Sequence of chain 1.A:
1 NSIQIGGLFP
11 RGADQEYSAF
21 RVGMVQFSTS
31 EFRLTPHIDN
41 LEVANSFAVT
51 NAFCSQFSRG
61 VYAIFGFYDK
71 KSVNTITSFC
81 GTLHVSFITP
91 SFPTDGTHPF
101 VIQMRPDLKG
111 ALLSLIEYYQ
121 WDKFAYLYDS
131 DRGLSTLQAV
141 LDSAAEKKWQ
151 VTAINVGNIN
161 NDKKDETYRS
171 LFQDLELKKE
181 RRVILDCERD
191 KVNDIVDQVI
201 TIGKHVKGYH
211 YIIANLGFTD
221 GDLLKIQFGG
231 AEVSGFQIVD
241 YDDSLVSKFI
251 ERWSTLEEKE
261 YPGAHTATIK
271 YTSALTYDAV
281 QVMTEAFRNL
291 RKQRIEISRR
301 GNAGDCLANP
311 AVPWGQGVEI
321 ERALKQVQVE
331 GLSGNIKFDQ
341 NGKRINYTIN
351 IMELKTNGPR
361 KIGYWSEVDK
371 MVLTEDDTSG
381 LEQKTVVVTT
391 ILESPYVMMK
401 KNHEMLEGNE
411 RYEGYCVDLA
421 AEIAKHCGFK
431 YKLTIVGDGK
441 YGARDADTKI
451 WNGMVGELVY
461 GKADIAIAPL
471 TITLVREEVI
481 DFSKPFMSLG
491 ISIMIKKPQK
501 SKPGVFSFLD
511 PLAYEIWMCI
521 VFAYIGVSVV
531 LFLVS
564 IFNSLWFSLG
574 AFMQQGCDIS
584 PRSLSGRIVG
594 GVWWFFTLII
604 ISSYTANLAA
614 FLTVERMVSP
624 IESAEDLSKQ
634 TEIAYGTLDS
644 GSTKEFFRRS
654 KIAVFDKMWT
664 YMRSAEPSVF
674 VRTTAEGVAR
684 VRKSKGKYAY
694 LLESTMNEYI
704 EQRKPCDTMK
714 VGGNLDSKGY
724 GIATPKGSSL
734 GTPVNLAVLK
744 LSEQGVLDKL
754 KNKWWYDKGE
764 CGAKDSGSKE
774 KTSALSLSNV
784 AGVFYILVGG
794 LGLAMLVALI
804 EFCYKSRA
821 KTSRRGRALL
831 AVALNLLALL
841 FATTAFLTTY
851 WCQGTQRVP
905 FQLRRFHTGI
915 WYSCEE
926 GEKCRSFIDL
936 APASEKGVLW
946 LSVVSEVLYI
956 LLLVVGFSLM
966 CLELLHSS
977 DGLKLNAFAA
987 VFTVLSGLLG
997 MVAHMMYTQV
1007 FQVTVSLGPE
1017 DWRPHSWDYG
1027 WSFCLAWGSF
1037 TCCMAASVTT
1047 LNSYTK

Binding-site contacts:
Ligand atom CAZ contacts residue GLU696 of chain 1.A at 3.7 Å.
Ligand atom OAD contacts residue SER645 of chain 1.A at 2.4 Å (h-bond).
Ligand atom OAA contacts residue LEU470 of chain 1.A at 3.3 Å.
Ligand atom CAZ contacts residue TYR441 of chain 1.A at 3.5 Å (hydrophobic).
Ligand atom CAI contacts residue TYR441 of chain 1.A at 3.4 Å (hydrophobic).
Ligand atom FAH contacts residue TYR441 of chain 1.A at 2.9 Å.
Ligand atom OAC contacts residue SER645 of chain 1.A at 3.3 Å (h-bond).
Ligand atom OAA contacts residue ARG476 of chain 1.A at 2.3 Å (salt-bridge).
Ligand atom CAM contacts residue GLU696 of chain 1.A at 3.7 Å.
Ligand atom CAJ contacts residue TYR723 of chain 1.A at 3.2 Å (hydrophobic).
Ligand atom OAQ contacts residue THR677 of chain 1.A at 3.1 Å (h-bond).
Ligand atom CAW contacts residue TYR441 of chain 1.A at 3.5 Å (hydrophobic).
Ligand atom CAS contacts residue TYR441 of chain 1.A at 3.3 Å (hydrophobic).
Ligand atom CAT contacts residue ARG476 of chain 1.A at 3.4 Å.
Ligand atom FAG contacts residue PRO469 of chain 1.A at 3.4 Å.
Ligand atom CAT contacts residue THR471 of chain 1.A at 3.3 Å.
Ligand atom FAG contacts residue TYR441 of chain 1.A at 3.8 Å.
Ligand atom OAE contacts residue SER645 of chain 1.A at 2.8 Å (h-bond).
Ligand atom PBA contacts residue SER645 of chain 1.A at 3.4 Å.
Ligand atom NAP contacts residue TYR441 of chain 1.A at 3.7 Å.
Ligand atom OAC contacts residue GLY644 of chain 1.A at 3.3 Å.
Ligand atom FAG contacts residue TYR723 of chain 1.A at 3.6 Å.
Ligand atom CAZ contacts residue TYR723 of chain 1.A at 3.6 Å (hydrophobic).
Ligand atom OAB contacts residue ARG476 of chain 1.A at 3.3 Å (salt-bridge).
Ligand atom NAP contacts residue THR471 of chain 1.A at 3.3 Å (h-bond).
Ligand atom OAE contacts residue GLY644 of chain 1.A at 3.6 Å.
Ligand atom CAN contacts residue TYR441 of chain 1.A at 3.4 Å (hydrophobic).
Ligand atom FAF contacts residue GLU696 of chain 1.A at 2.7 Å.
Ligand atom FAH contacts residue GLU393 of chain 1.A at 3.4 Å.
Ligand atom CAS contacts residue GLU696 of chain 1.A at 3.6 Å.
Ligand atom CAS contacts residue TYR723 of chain 1.A at 3.5 Å (hydrophobic).
Ligand atom CAU contacts residue ARG476 of chain 1.A at 3.8 Å.
Ligand atom NAX contacts residue TYR441 of chain 1.A at 3.8 Å.
Ligand atom NAP contacts residue PRO469 of chain 1.A at 3.8 Å.
Ligand atom CAJ contacts residue TYR441 of chain 1.A at 3.5 Å (hydrophobic).
Ligand atom CAR contacts residue TYR441 of chain 1.A at 3.4 Å (hydrophobic).
Ligand atom CAV contacts residue TYR441 of chain 1.A at 3.7 Å (hydrophobic).
Ligand atom OAA contacts residue THR471 of chain 1.A at 2.9 Å (h-bond).
Ligand atom NAY contacts residue TYR441 of chain 1.A at 3.6 Å.
Ligand atom FAF contacts residue TYR723 of chain 1.A at 3.1 Å.

The small molecule below binds the protein below.
Small molecule (SMILES): O=c1[nH]c2cc(C(F)(F)F)c(N3CCOCC3)cc2n(CP(=O)(O)O)c1=O